Binding-site contacts:
Ligand atom OP1 contacts residue TYR22 of chain 1.A at 4.2 Å.
Ligand atom OP1 contacts residue PRO23 of chain 1.A at 4.1 Å.
Ligand atom N3 contacts residue HIS205 of chain 1.A at 4.2 Å.
Ligand atom C5' contacts residue SQ01 of chain 1.K at 3.3 Å.
Ligand atom C4' contacts residue HIS205 of chain 1.A at 4.1 Å.
Ligand atom C1' contacts residue HIS205 of chain 1.A at 4.5 Å.
Ligand atom OP1 contacts residue SER21 of chain 1.A at 4.0 Å.
Ligand atom N7 contacts residue SQ01 of chain 1.K at 3.8 Å.
Ligand atom O4' contacts residue SQ01 of chain 1.K at 3.5 Å.
Ligand atom P contacts residue SQ01 of chain 1.K at 1.5 Å.
Ligand atom O5' contacts residue SQ01 of chain 1.K at 2.2 Å (h-bond).
Ligand atom C8 contacts residue SQ01 of chain 1.K at 3.5 Å.
Ligand atom OP1 contacts residue SQ01 of chain 1.K at 2.5 Å (h-bond).
Ligand atom N9 contacts residue SQ01 of chain 1.K at 4.0 Å.
Ligand atom C4' contacts residue SQ01 of chain 1.K at 4.2 Å.
Ligand atom C5 contacts residue SQ01 of chain 1.K at 4.0 Å.
Ligand atom P contacts residue PRO23 of chain 1.A at 4.1 Å.
Ligand atom N1 contacts residue SQ01 of chain 1.K at 3.6 Å.
Ligand atom OP2 contacts residue SQ01 of chain 1.K at 2.5 Å (h-bond).
Ligand atom C6 contacts residue SQ01 of chain 1.K at 3.8 Å.
Ligand atom O4' contacts residue HIS205 of chain 1.A at 3.5 Å.
Ligand atom N6 contacts residue SQ01 of chain 1.K at 3.8 Å.
Ligand atom C2 contacts residue SQ01 of chain 1.K at 3.7 Å.
Ligand atom N3 contacts residue SQ01 of chain 1.K at 3.8 Å.
Ligand atom C4 contacts residue SQ01 of chain 1.K at 3.9 Å.
Ligand atom OP2 contacts residue PRO23 of chain 1.A at 3.5 Å.
Ligand atom C1' contacts residue SQ01 of chain 1.K at 4.5 Å.

Sequence of chain 1.A:
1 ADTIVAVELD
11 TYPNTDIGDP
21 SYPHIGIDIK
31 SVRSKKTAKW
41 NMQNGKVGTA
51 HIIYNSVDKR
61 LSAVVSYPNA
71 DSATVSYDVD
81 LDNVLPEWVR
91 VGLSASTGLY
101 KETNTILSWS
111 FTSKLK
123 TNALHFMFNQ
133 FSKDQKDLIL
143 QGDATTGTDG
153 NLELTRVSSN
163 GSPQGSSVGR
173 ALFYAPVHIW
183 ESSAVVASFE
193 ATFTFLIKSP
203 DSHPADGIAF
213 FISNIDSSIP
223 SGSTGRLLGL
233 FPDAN

A protein and the small-molecule ligand that binds it are described below.
Small molecule (SMILES): Cc1cn([C@H]2C[C@H](O[P](=O)(O)OC[C@H]3O[C@@H](n4cc(C)c(=O)[nH]c4=O)C[C@@H]3O)[C@@H](CO[P](=O)(O)O[C@H]3C[C@H](n4cc(C)c(=O)[nH]c4=O)O[C@@H]3CO[P](=O)(O)O[C@H]3C[C@H](n4cnc5c(N)ncnc54)O[C@@H]3CO[P](=O)(O)O[C@H]3C[C@H](n4cnc5c(N)ncnc54)O[C@@H]3CO[P](=O)(O)O[C@H]3C[C@H](n4cnc5c(N)ncnc54)O[C@@H]3COP(=O)=O)O2)c(=O)[nH]c1=O